Sequence of chain 24.C:
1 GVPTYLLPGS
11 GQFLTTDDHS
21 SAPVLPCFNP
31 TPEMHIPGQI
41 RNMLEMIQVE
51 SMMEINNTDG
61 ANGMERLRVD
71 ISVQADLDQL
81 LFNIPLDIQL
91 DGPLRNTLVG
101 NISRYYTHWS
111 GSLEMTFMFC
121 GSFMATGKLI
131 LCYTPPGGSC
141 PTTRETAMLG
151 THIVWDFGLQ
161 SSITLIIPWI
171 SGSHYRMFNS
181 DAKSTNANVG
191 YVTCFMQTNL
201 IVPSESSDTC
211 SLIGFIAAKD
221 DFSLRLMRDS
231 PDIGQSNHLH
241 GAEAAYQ

Binding-site contacts:
Ligand atom C5 contacts residue PRO231 of chain 24.C at 3.6 Å (hydrophobic).
Ligand atom C11 contacts residue PRO231 of chain 24.C at 4.0 Å (hydrophobic).
Ligand atom O4 contacts residue ASP232 of chain 24.C at 2.8 Å (salt-bridge).
Ligand atom C5 contacts residue PRO274 of chain 24.A at 3.9 Å (hydrophobic).
Ligand atom C3 contacts residue ASP232 of chain 24.C at 4.1 Å.
Ligand atom O1B contacts residue ARG104 of chain 24.C at 2.8 Å (salt-bridge).
Ligand atom C3 contacts residue PRO274 of chain 24.A at 3.8 Å (hydrophobic).
Ligand atom C4 contacts residue ASN275 of chain 24.A at 3.8 Å.
Ligand atom O4 contacts residue ARG95 of chain 24.C at 3.6 Å.
Ligand atom C5 contacts residue ASN275 of chain 24.A at 3.5 Å.
Ligand atom C4 contacts residue PRO231 of chain 24.C at 3.4 Å (hydrophobic).
Ligand atom C10 contacts residue PRO231 of chain 24.C at 3.9 Å (hydrophobic).
Ligand atom O6 contacts residue ASP91 of chain 24.C at 3.3 Å.
Ligand atom O4 contacts residue PRO231 of chain 24.C at 3.8 Å.
Ligand atom O3 contacts residue ASP91 of chain 24.C at 4.0 Å.
Ligand atom C4 contacts residue ASP91 of chain 24.C at 3.3 Å.
Ligand atom C10 contacts residue ASN275 of chain 24.A at 3.2 Å.
Ligand atom C4 contacts residue PRO274 of chain 24.A at 4.0 Å (hydrophobic).
Ligand atom C6 contacts residue PRO231 of chain 24.C at 4.0 Å (hydrophobic).
Ligand atom C1 contacts residue ARG104 of chain 24.C at 3.7 Å.
Ligand atom O7 contacts residue SER180 of chain 24.C at 3.7 Å.
Ligand atom N5 contacts residue PRO231 of chain 24.C at 2.9 Å (h-bond).
Ligand atom C11 contacts residue GLY234 of chain 24.C at 3.9 Å.
Ligand atom C11 contacts residue ASP232 of chain 24.C at 3.8 Å.
Ligand atom O4 contacts residue ASP91 of chain 24.C at 2.8 Å (salt-bridge).
Ligand atom N5 contacts residue ASN275 of chain 24.A at 3.5 Å (h-bond).
Ligand atom C3 contacts residue PRO274 of chain 24.A at 4.1 Å (hydrophobic).
Ligand atom C4 contacts residue ARG104 of chain 24.C at 4.0 Å.
Ligand atom C3 contacts residue ARG104 of chain 24.C at 3.9 Å.
Ligand atom O7 contacts residue PRO274 of chain 24.A at 3.4 Å.
Ligand atom C3 contacts residue ARG95 of chain 24.C at 3.9 Å.
Ligand atom O10 contacts residue ARG270 of chain 24.A at 4.0 Å.
Ligand atom O3 contacts residue GLY282 of chain 24.A at 3.4 Å.
Ligand atom O10 contacts residue ASN275 of chain 24.A at 2.9 Å (h-bond).
Ligand atom O6 contacts residue PRO274 of chain 24.A at 3.7 Å.
Ligand atom O3 contacts residue PRO274 of chain 24.A at 3.9 Å.
Ligand atom C11 contacts residue ILE233 of chain 24.C at 3.8 Å (hydrophobic).
Ligand atom C6 contacts residue ASP91 of chain 24.C at 3.9 Å.
Ligand atom C4 contacts residue ASP232 of chain 24.C at 3.5 Å.
Ligand atom O4 contacts residue ASN275 of chain 24.A at 3.0 Å (h-bond).

Sequence of chain 24.A:
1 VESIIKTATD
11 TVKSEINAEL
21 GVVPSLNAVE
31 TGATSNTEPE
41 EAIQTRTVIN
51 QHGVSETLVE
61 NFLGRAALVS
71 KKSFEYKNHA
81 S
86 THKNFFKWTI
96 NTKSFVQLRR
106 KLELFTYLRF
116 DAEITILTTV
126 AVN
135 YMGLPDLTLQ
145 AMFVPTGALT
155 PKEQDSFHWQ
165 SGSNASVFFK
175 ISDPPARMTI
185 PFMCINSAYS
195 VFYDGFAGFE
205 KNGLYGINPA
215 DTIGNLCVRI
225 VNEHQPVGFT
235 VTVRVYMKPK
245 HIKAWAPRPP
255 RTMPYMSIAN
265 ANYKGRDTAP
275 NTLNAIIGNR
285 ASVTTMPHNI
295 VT

This protein binds this small molecule.
Small molecule (SMILES): CC(=O)N[C@@H]1[C@@H](O)[C@H](O[C@@H]2O[C@H](CO[C@]3(C(=O)O)C[C@H](O)[C@@H](NC(C)=O)[C@H]([C@H](O)[C@H](O)CO)O3)[C@H](O)[C@H](O)[C@H]2O)[C@@H](CO)O[C@H]1O